Binding-site contacts:
Ligand atom CA contacts residue VAL209 of chain 1.B at 3.5 Å (hydrophobic).
Ligand atom C contacts residue HIS45 of chain 1.B at 3.5 Å.
Ligand atom CG1 contacts residue ALA89 of chain 1.B at 3.7 Å (hydrophobic).
Ligand atom O contacts residue SER188 of chain 1.B at 2.2 Å (h-bond).
Ligand atom OXT contacts residue GLY186 of chain 1.B at 3.1 Å (h-bond).
Ligand atom CB contacts residue CYS184 of chain 1.B at 3.7 Å (hydrophobic).
Ligand atom CB contacts residue SER188 of chain 1.B at 3.3 Å.
Ligand atom CD1 contacts residue GLY183 of chain 1.B at 3.6 Å.
Ligand atom N contacts residue HIS45 of chain 1.B at 3.5 Å (h-bond).
Ligand atom C contacts residue SER207 of chain 1.B at 3.8 Å.
Ligand atom O contacts residue ASP187 of chain 1.B at 3.2 Å (salt-bridge).
Ligand atom CA contacts residue SER188 of chain 1.B at 2.3 Å.
Ligand atom CG2 contacts residue VAL209 of chain 1.B at 3.2 Å (hydrophobic).
Ligand atom N contacts residue SER207 of chain 1.B at 3.3 Å (h-bond).
Ligand atom C contacts residue ARG211 of chain 1.B at 3.6 Å.
Ligand atom OXT contacts residue GLN185 of chain 1.B at 3.7 Å.
Ligand atom O contacts residue PHE208 of chain 1.B at 3.3 Å.
Ligand atom C contacts residue SER188 of chain 1.B at 1.3 Å.
Ligand atom CB contacts residue SER210 of chain 1.B at 3.8 Å.
Ligand atom CA contacts residue SER207 of chain 1.B at 3.3 Å.
Ligand atom O contacts residue GLN185 of chain 1.B at 3.3 Å.
Ligand atom C contacts residue PHE208 of chain 1.B at 3.5 Å (hydrophobic).
Ligand atom OXT contacts residue SER188 of chain 1.B at 2.3 Å (h-bond).
Ligand atom CD1 contacts residue CYS184 of chain 1.B at 3.3 Å (hydrophobic).
Ligand atom CG1 contacts residue THR167 of chain 1.B at 3.6 Å.
Ligand atom CB contacts residue GLN185 of chain 1.B at 3.6 Å.
Ligand atom CG2 contacts residue GLN185 of chain 1.B at 2.9 Å.
Ligand atom CG contacts residue GLN185 of chain 1.B at 3.5 Å.
Ligand atom O contacts residue CYS184 of chain 1.B at 3.0 Å (h-bond).
Ligand atom C contacts residue GLY186 of chain 1.B at 3.7 Å.
Ligand atom O contacts residue VAL209 of chain 1.B at 3.1 Å (h-bond).
Ligand atom CB contacts residue VAL88 of chain 1.B at 3.5 Å (hydrophobic).
Ligand atom O contacts residue GLY186 of chain 1.B at 3.0 Å (h-bond).
Ligand atom N contacts residue VAL209 of chain 1.B at 3.0 Å (h-bond).
Ligand atom O contacts residue ARG211 of chain 1.B at 2.9 Å.
Ligand atom N contacts residue SER188 of chain 1.B at 2.9 Å (h-bond).
Ligand atom CD1 contacts residue VAL209 of chain 1.B at 3.2 Å (hydrophobic).
Ligand atom CB contacts residue HIS45 of chain 1.B at 3.5 Å.
Ligand atom CG1 contacts residue SER188 of chain 1.B at 3.5 Å.
Ligand atom CB contacts residue VAL209 of chain 1.B at 3.0 Å (hydrophobic).

A protein and the small-molecule ligand that binds it are described below.
Small molecule (SMILES): CC[C@H](C)[C@H](NC(=O)[C@@H]1CCCN1C(=O)[C@H](CCC(=O)O)NC(=O)[C@@H](N)C(C)C)C(O)O

Sequence of chain 1.B:
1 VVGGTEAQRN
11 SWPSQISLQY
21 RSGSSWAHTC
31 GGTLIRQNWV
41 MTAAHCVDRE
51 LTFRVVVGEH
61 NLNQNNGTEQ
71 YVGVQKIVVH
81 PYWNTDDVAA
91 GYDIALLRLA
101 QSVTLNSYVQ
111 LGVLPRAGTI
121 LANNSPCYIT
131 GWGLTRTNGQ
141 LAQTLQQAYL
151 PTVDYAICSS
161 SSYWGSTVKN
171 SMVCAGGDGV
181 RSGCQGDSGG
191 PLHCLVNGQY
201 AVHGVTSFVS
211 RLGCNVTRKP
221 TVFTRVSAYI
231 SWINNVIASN